A protein and the small-molecule ligand that binds it are described below.
Small molecule (SMILES): CC(=O)N[C@@H]1[C@@H](O)[C@H](O)[C@@H](CO)O[C@H]1O

Sequence of chain 12.F:
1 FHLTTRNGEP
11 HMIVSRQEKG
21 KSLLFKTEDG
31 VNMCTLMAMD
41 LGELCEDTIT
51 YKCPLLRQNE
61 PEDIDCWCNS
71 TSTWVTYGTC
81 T

Binding-site contacts:
Ligand atom O7 contacts residue ASN69 of chain 12.F at 3.8 Å.
Ligand atom N2 contacts residue ASN69 of chain 12.F at 4.3 Å.
Ligand atom O4 contacts residue NAG1 of chain 12.DA at 3.0 Å.
Ligand atom O5 contacts residue ASN69 of chain 12.F at 2.8 Å (h-bond).
Ligand atom O3 contacts residue VAL31 of chain 12.F at 3.6 Å.
Ligand atom O3 contacts residue NAG1 of chain 12.DA at 2.6 Å (h-bond).
Ligand atom C8 contacts residue ARG57 of chain 12.F at 4.2 Å.
Ligand atom C1 contacts residue ASN69 of chain 12.F at 2.7 Å.
Ligand atom C6 contacts residue LEU24 of chain 12.F at 4.5 Å (hydrophobic).
Ligand atom C5 contacts residue MET33 of chain 12.F at 3.7 Å (hydrophobic).
Ligand atom C6 contacts residue ASN69 of chain 12.F at 4.4 Å.
Ligand atom O6 contacts residue NAG1 of chain 12.DA at 3.0 Å.
Ligand atom N2 contacts residue VAL31 of chain 12.F at 4.0 Å.
Ligand atom C5 contacts residue ASN69 of chain 12.F at 3.7 Å.
Ligand atom C4 contacts residue NAG1 of chain 12.DA at 3.2 Å.
Ligand atom C8 contacts residue ASN69 of chain 12.F at 3.4 Å.
Ligand atom O1 contacts residue VAL31 of chain 12.F at 3.4 Å (h-bond).
Ligand atom C4 contacts residue VAL31 of chain 12.F at 3.8 Å (hydrophobic).
Ligand atom C3 contacts residue NAG1 of chain 12.DA at 3.7 Å.
Ligand atom O1 contacts residue ASN69 of chain 12.F at 2.1 Å (h-bond).
Ligand atom C7 contacts residue SER70 of chain 12.F at 4.4 Å.
Ligand atom C6 contacts residue NAG1 of chain 12.DA at 4.3 Å.
Ligand atom C5 contacts residue VAL31 of chain 12.F at 4.2 Å (hydrophobic).
Ligand atom C5 contacts residue NAG1 of chain 12.DA at 4.3 Å.
Ligand atom O1 contacts residue MET33 of chain 12.F at 3.9 Å.
Ligand atom O1 contacts residue SER70 of chain 12.F at 4.2 Å.
Ligand atom C1 contacts residue VAL31 of chain 12.F at 4.3 Å (hydrophobic).
Ligand atom O5 contacts residue MET33 of chain 12.F at 4.2 Å.
Ligand atom O4 contacts residue VAL31 of chain 12.F at 3.3 Å.
Ligand atom C2 contacts residue ASN69 of chain 12.F at 4.2 Å.
Ligand atom C7 contacts residue ASN69 of chain 12.F at 3.8 Å.
Ligand atom C8 contacts residue SER70 of chain 12.F at 3.7 Å.
Ligand atom C6 contacts residue MET33 of chain 12.F at 3.5 Å (hydrophobic).
Ligand atom C3 contacts residue VAL31 of chain 12.F at 3.0 Å (hydrophobic).
Ligand atom C2 contacts residue VAL31 of chain 12.F at 4.0 Å (hydrophobic).